Binding-site contacts:
Ligand atom O2 contacts residue ASN522 of chain 1.C at 3.3 Å (h-bond).
Ligand atom O6 contacts residue SER229 of chain 1.C at 3.0 Å (h-bond).
Ligand atom C4 contacts residue TRP731 of chain 1.C at 4.1 Å (hydrophobic).
Ligand atom C6 contacts residue TRP731 of chain 1.C at 3.6 Å (hydrophobic).
Ligand atom C4 contacts residue TRP837 of chain 1.C at 3.9 Å (hydrophobic).
Ligand atom C3 contacts residue TRP837 of chain 1.C at 3.5 Å (hydrophobic).
Ligand atom O6 contacts residue THR766 of chain 1.C at 3.4 Å.
Ligand atom O4 contacts residue VAL542 of chain 1.C at 3.5 Å.
Ligand atom O5 contacts residue TRP731 of chain 1.C at 3.8 Å.
Ligand atom O3 contacts residue TRP837 of chain 1.C at 4.0 Å.
Ligand atom C6 contacts residue SER229 of chain 1.C at 3.6 Å.
Ligand atom C6 contacts residue THR766 of chain 1.C at 3.7 Å.
Ligand atom C3 contacts residue ARG193 of chain 1.C at 4.1 Å.
Ligand atom O3 contacts residue ASN522 of chain 1.C at 2.9 Å (h-bond).
Ligand atom O5 contacts residue TRP230 of chain 1.C at 4.1 Å.
Ligand atom C5 contacts residue PHE525 of chain 1.C at 4.0 Å (hydrophobic).
Ligand atom O2 contacts residue TRP837 of chain 1.C at 3.9 Å.
Ligand atom C1 contacts residue TRP837 of chain 1.C at 3.8 Å (hydrophobic).
Ligand atom O2 contacts residue ASP233 of chain 1.C at 3.6 Å.
Ligand atom O3 contacts residue TRP230 of chain 1.C at 3.9 Å.
Ligand atom C6 contacts residue PHE526 of chain 1.C at 4.0 Å (hydrophobic).
Ligand atom O6 contacts residue TYR769 of chain 1.C at 3.2 Å.
Ligand atom O6 contacts residue TRP230 of chain 1.C at 3.4 Å (h-bond).
Ligand atom O6 contacts residue ASN833 of chain 1.C at 2.5 Å (h-bond).
Ligand atom C5 contacts residue TYR769 of chain 1.C at 3.9 Å (hydrophobic).
Ligand atom O6 contacts residue PHE526 of chain 1.C at 3.6 Å.
Ligand atom O6 contacts residue ASN765 of chain 1.C at 4.1 Å.
Ligand atom C6 contacts residue ASN833 of chain 1.C at 3.1 Å.
Ligand atom O5 contacts residue TRP837 of chain 1.C at 3.7 Å.
Ligand atom C2 contacts residue TRP837 of chain 1.C at 3.6 Å (hydrophobic).
Ligand atom O3 contacts residue TYR769 of chain 1.C at 3.7 Å.
Ligand atom C6 contacts residue TYR769 of chain 1.C at 3.4 Å (hydrophobic).
Ligand atom O6 contacts residue PHE525 of chain 1.C at 3.6 Å.
Ligand atom C3 contacts residue ASN522 of chain 1.C at 3.9 Å.
Ligand atom C5 contacts residue TRP837 of chain 1.C at 3.6 Å (hydrophobic).
Ligand atom O2 contacts residue GLU834 of chain 1.C at 3.6 Å.
Ligand atom C2 contacts residue ASN522 of chain 1.C at 4.0 Å.
Ligand atom O6 contacts residue ASN522 of chain 1.C at 3.3 Å (h-bond).
Ligand atom O4 contacts residue TRP837 of chain 1.C at 3.1 Å.
Ligand atom O3 contacts residue ASP689 of chain 1.C at 3.8 Å.

Sequence of chain 1.C:
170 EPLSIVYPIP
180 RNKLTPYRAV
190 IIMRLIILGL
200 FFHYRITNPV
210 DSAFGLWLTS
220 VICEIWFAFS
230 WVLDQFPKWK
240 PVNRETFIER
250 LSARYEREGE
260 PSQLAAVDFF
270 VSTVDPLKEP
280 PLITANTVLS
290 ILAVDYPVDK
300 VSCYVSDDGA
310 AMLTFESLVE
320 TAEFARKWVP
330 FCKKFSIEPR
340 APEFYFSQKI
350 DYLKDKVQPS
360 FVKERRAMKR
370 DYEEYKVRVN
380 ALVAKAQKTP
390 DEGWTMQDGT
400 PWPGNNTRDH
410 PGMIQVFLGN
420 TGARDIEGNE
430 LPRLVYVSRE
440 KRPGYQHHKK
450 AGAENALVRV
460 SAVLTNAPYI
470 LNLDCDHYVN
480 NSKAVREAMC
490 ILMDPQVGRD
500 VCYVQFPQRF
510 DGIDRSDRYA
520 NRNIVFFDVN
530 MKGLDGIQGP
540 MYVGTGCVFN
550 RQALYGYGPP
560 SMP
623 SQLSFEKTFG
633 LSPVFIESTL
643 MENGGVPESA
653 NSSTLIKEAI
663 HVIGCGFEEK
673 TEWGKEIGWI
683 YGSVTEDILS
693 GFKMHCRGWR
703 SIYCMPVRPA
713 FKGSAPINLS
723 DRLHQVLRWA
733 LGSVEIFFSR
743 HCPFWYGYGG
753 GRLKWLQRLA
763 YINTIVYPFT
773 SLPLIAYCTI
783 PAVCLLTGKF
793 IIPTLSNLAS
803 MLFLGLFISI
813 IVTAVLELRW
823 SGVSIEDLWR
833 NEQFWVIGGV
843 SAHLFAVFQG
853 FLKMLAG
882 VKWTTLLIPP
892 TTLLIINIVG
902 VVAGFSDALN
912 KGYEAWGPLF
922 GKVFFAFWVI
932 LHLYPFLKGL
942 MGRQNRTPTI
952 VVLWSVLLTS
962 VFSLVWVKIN

A small-molecule ligand and the protein it binds are described below.
Small molecule (SMILES): OC[C@H]1O[C@@H](O[C@H]2[C@H](O)[C@@H](O)[C@H](O[C@H]3[C@H](O)[C@@H](O)[C@H](O[C@H]4[C@H](O)[C@@H](O)[C@H](O[C@H]5[C@H](O)[C@@H](O)[C@H](O)O[C@@H]5CO)O[C@@H]4CO)O[C@@H]3CO)O[C@@H]2CO)[C@H](O)[C@@H](O)[C@@H]1O